Binding-site contacts:
Ligand atom C2 contacts residue ASN169 of chain 3.A at 2.5 Å.
Ligand atom O7 contacts residue ASN169 of chain 3.A at 4.1 Å.
Ligand atom C6 contacts residue ASN169 of chain 3.A at 2.9 Å.
Ligand atom C7 contacts residue ASN169 of chain 3.A at 4.2 Å.
Ligand atom C4 contacts residue ASN169 of chain 3.A at 3.8 Å.
Ligand atom O5 contacts residue ASN169 of chain 3.A at 2.2 Å (h-bond).
Ligand atom O6 contacts residue ASN169 of chain 3.A at 3.4 Å (h-bond).
Ligand atom C5 contacts residue ASN169 of chain 3.A at 3.0 Å.
Ligand atom C1 contacts residue ASN169 of chain 3.A at 1.4 Å.
Ligand atom C3 contacts residue ASN169 of chain 3.A at 3.6 Å.
Ligand atom N2 contacts residue ASN169 of chain 3.A at 3.5 Å (h-bond).

A small-molecule ligand and the protein it binds are described below.
Small molecule (SMILES): CC(=O)N[C@@H]1[C@@H](O)[C@H](O)[C@@H](CO)O[C@H]1O

Sequence of chain 3.A:
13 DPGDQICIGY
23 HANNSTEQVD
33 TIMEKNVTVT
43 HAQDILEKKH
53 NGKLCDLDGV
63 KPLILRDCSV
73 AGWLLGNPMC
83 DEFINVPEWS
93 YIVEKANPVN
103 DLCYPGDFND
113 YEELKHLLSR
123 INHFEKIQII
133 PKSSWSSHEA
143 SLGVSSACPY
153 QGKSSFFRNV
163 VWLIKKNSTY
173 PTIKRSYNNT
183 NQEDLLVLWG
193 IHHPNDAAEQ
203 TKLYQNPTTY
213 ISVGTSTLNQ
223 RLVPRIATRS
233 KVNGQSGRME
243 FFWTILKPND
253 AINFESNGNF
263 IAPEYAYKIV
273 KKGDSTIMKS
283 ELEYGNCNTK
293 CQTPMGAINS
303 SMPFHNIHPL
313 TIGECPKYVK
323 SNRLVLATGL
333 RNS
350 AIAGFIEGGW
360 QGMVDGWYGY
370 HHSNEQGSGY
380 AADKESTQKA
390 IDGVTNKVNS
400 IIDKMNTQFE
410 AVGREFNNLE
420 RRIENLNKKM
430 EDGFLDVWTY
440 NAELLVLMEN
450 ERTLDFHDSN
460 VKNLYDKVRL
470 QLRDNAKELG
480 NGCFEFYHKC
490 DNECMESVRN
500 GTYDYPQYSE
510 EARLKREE